This small molecule binds to this protein.
Small molecule (SMILES): Brc1cn[nH]c1

Sequence of chain 1.A:
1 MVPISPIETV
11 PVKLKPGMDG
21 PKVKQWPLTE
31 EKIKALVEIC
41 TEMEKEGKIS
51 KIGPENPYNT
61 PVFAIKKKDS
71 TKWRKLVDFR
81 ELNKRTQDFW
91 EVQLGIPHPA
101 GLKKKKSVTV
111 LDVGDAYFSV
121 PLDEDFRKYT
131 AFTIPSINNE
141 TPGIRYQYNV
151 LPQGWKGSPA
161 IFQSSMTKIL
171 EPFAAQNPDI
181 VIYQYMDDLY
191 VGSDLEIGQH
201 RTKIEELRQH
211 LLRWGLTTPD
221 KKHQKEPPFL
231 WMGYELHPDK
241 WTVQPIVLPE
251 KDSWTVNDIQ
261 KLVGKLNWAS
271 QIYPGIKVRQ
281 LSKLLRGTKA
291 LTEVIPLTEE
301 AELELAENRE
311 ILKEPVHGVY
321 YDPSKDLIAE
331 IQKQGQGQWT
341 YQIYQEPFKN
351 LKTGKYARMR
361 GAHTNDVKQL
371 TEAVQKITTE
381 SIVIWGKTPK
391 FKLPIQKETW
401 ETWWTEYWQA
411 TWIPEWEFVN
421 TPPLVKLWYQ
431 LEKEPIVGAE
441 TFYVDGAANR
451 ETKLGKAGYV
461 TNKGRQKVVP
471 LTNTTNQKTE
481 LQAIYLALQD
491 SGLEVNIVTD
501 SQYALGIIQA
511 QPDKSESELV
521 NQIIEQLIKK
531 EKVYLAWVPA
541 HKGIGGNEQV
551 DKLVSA

Binding-site contacts:
Ligand atom N2 contacts residue PRO133 of chain 1.B at 3.7 Å.
Ligand atom C5 contacts residue SER134 of chain 1.B at 3.6 Å.
Ligand atom C5 contacts residue ASN136 of chain 1.B at 4.0 Å.
Ligand atom C3 contacts residue PRO133 of chain 1.B at 3.4 Å (hydrophobic).
Ligand atom C5 contacts residue VAL383 of chain 1.A at 3.3 Å (hydrophobic).
Ligand atom C5 contacts residue LEU26 of chain 1.B at 3.7 Å (hydrophobic).
Ligand atom C3 contacts residue ILE31 of chain 1.B at 4.2 Å (hydrophobic).
Ligand atom N1 contacts residue VAL383 of chain 1.A at 4.5 Å.
Ligand atom C4 contacts residue LEU26 of chain 1.B at 4.5 Å (hydrophobic).
Ligand atom C5 contacts residue ILE382 of chain 1.A at 3.3 Å (hydrophobic).
Ligand atom N2 contacts residue ILE31 of chain 1.B at 3.3 Å.
Ligand atom N1 contacts residue ILE382 of chain 1.A at 3.5 Å (h-bond).
Ligand atom BR4 contacts residue ASN137 of chain 1.B at 3.2 Å.
Ligand atom C4 contacts residue ILE135 of chain 1.B at 4.2 Å (hydrophobic).
Ligand atom C4 contacts residue ILE382 of chain 1.A at 4.4 Å (hydrophobic).
Ligand atom N1 contacts residue ILE135 of chain 1.B at 4.1 Å.
Ligand atom BR4 contacts residue VAL383 of chain 1.A at 3.8 Å.
Ligand atom C4 contacts residue PRO133 of chain 1.B at 4.2 Å (hydrophobic).
Ligand atom N2 contacts residue LEU26 of chain 1.B at 2.7 Å (h-bond).
Ligand atom N2 contacts residue PRO25 of chain 1.B at 3.9 Å.
Ligand atom C4 contacts residue SER134 of chain 1.B at 3.3 Å.
Ligand atom BR4 contacts residue ASN136 of chain 1.B at 4.0 Å.
Ligand atom C3 contacts residue PRO25 of chain 1.B at 4.0 Å (hydrophobic).
Ligand atom N1 contacts residue LEU26 of chain 1.B at 2.4 Å (h-bond).
Ligand atom BR4 contacts residue SER134 of chain 1.B at 3.3 Å.
Ligand atom C3 contacts residue SER134 of chain 1.B at 4.0 Å.
Ligand atom C4 contacts residue VAL383 of chain 1.A at 3.9 Å (hydrophobic).
Ligand atom C4 contacts residue ASN136 of chain 1.B at 4.3 Å.
Ligand atom C5 contacts residue ILE31 of chain 1.B at 4.2 Å (hydrophobic).
Ligand atom N1 contacts residue SER134 of chain 1.B at 4.4 Å.
Ligand atom C3 contacts residue LEU26 of chain 1.B at 3.5 Å (hydrophobic).
Ligand atom C5 contacts residue ILE135 of chain 1.B at 3.6 Å (hydrophobic).
Ligand atom N1 contacts residue ILE31 of chain 1.B at 3.3 Å.

Sequence of chain 1.B:
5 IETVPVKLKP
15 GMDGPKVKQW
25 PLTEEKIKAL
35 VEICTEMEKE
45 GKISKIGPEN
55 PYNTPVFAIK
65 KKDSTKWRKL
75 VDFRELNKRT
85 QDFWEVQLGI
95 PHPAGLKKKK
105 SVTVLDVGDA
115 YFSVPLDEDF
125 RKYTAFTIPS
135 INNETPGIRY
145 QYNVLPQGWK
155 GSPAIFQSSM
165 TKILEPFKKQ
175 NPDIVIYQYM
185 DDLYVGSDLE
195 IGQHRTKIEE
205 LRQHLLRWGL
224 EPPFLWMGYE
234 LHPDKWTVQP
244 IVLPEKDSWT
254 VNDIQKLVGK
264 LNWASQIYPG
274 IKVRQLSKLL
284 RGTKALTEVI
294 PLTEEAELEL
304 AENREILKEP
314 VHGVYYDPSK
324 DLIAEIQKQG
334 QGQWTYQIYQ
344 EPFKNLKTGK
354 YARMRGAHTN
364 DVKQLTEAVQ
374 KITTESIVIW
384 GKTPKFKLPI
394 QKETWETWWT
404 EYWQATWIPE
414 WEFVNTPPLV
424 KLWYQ